Sequence of chain 2.A:
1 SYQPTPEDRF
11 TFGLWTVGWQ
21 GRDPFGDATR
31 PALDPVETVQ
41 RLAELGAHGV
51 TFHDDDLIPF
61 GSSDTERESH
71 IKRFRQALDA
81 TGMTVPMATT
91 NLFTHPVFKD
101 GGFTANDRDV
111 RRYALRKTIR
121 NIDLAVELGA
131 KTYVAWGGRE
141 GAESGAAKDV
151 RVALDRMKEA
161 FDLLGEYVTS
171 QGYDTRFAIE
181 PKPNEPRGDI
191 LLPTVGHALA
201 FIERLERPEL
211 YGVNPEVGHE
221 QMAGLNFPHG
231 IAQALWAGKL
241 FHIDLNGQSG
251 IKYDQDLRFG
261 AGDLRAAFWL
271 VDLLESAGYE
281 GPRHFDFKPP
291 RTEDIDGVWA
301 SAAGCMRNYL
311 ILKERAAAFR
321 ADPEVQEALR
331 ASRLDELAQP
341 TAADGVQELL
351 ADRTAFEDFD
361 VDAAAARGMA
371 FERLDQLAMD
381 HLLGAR

Binding-site contacts:
Ligand atom C4 contacts residue GLU180 of chain 2.B at 3.6 Å.
Ligand atom C4 contacts residue TRP136 of chain 2.B at 3.9 Å (hydrophobic).
Ligand atom O6 contacts residue VAL134 of chain 2.B at 3.5 Å.
Ligand atom C3 contacts residue TRP136 of chain 2.B at 3.4 Å (hydrophobic).
Ligand atom O4 contacts residue GLU180 of chain 2.B at 3.1 Å (salt-bridge).
Ligand atom O1 contacts residue LYS182 of chain 2.B at 2.9 Å (salt-bridge).
Ligand atom O2 contacts residue GLU180 of chain 2.B at 3.0 Å (salt-bridge).
Ligand atom O3 contacts residue ASP286 of chain 2.B at 3.8 Å.
Ligand atom O3 contacts residue TRP15 of chain 2.B at 4.1 Å.
Ligand atom O4 contacts residue ASP286 of chain 2.B at 2.7 Å (salt-bridge).
Ligand atom O2 contacts residue MG1 of chain 2.G at 2.6 Å.
Ligand atom C2 contacts residue ASP286 of chain 2.B at 4.1 Å.
Ligand atom O6 contacts residue GLU180 of chain 2.B at 3.0 Å (salt-bridge).
Ligand atom O5 contacts residue TRP136 of chain 2.B at 3.1 Å.
Ligand atom C5 contacts residue HIS53 of chain 2.B at 3.1 Å.
Ligand atom O1 contacts residue MG1 of chain 2.H at 3.2 Å.
Ligand atom O2 contacts residue ASP286 of chain 2.B at 3.0 Å (salt-bridge).
Ligand atom O1 contacts residue PHE25 of chain 2.A at 3.7 Å.
Ligand atom O2 contacts residue HIS219 of chain 2.B at 3.5 Å.
Ligand atom C1 contacts residue TRP136 of chain 2.B at 3.4 Å (hydrophobic).
Ligand atom O1 contacts residue ASP254 of chain 2.B at 3.1 Å (salt-bridge).
Ligand atom C6 contacts residue HIS53 of chain 2.B at 3.2 Å.
Ligand atom O1 contacts residue HIS219 of chain 2.B at 3.1 Å (h-bond).
Ligand atom O2 contacts residue MG1 of chain 2.H at 4.0 Å.
Ligand atom O2 contacts residue GLU216 of chain 2.B at 3.2 Å (salt-bridge).
Ligand atom C1 contacts residue LYS182 of chain 2.B at 3.6 Å.
Ligand atom C1 contacts residue HIS219 of chain 2.B at 4.0 Å.
Ligand atom O4 contacts residue ASP244 of chain 2.B at 3.9 Å.
Ligand atom C4 contacts residue ASP286 of chain 2.B at 3.9 Å.
Ligand atom C6 contacts residue THR89 of chain 2.B at 3.5 Å.
Ligand atom C2 contacts residue TRP136 of chain 2.B at 3.6 Å (hydrophobic).
Ligand atom O5 contacts residue PHE93 of chain 2.B at 3.3 Å.
Ligand atom O1 contacts residue TRP136 of chain 2.B at 4.0 Å.
Ligand atom C2 contacts residue GLU180 of chain 2.B at 3.5 Å.
Ligand atom O5 contacts residue HIS53 of chain 2.B at 2.8 Å (h-bond).
Ligand atom C4 contacts residue MG1 of chain 2.G at 3.7 Å.
Ligand atom C1 contacts residue PHE25 of chain 2.A at 3.6 Å (hydrophobic).
Ligand atom C2 contacts residue HIS219 of chain 2.B at 3.9 Å.
Ligand atom O4 contacts residue MG1 of chain 2.G at 2.5 Å.
Ligand atom C2 contacts residue MG1 of chain 2.G at 3.7 Å.

A protein and the small-molecule ligand that binds it are described below.
Small molecule (SMILES): O=C[C@H](O)[C@@H](O)[C@H](O)[C@H](O)CO

Sequence of chain 2.B:
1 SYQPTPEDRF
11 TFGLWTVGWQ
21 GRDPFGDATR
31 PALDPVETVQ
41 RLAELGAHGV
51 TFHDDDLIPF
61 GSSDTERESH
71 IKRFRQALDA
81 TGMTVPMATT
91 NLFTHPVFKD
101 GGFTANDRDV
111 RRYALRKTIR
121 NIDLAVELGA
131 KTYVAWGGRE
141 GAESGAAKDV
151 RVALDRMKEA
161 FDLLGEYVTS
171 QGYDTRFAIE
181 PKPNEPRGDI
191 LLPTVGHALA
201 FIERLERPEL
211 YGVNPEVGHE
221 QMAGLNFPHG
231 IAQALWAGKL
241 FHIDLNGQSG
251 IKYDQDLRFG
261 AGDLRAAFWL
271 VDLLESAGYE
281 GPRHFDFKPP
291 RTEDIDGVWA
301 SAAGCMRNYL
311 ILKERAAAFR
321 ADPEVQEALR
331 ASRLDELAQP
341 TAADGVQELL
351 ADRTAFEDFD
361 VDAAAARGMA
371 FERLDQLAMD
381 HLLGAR